This small molecule binds to this protein.
Small molecule (SMILES): Nc1ccn([C@@H]2O[C@H](CO[P](=O)(O)O[C@H]3[C@@H](O)[C@H](n4ccc(=O)[nH]c4=O)O[C@@H]3CO[P](=O)(O)O[C@H]3[C@@H](O)[C@H](n4ccc(N)nc4=O)O[C@@H]3CO[P](=O)(O)O[C@H]3[C@@H](O)[C@H](n4ccc(=O)[nH]c4=O)O[C@@H]3CO[P](=O)(O)O[C@H]3[C@@H](O)[C@H](n4cnc5c(=O)nc(N)[nH]c54)O[C@@H]3CO[P](=O)(O)O[C@H]3[C@@H](O)[C@H](n4cnc5c(N)ncnc54)O[C@@H]3CO)[C@@H](O)[C@H]2O)c(=O)n1

Binding-site contacts:
Ligand atom C1' contacts residue PRO190 of chain 4.C at 3.9 Å (hydrophobic).
Ligand atom O3' contacts residue THR124 of chain 4.C at 4.2 Å.
Ligand atom O4' contacts residue ARG180 of chain 4.C at 4.0 Å.
Ligand atom O2' contacts residue THR124 of chain 4.C at 4.1 Å.
Ligand atom C5 contacts residue ILE350 of chain 4.C at 3.6 Å (hydrophobic).
Ligand atom C6 contacts residue ILE350 of chain 4.C at 3.8 Å (hydrophobic).
Ligand atom C4 contacts residue VAL192 of chain 4.C at 3.9 Å (hydrophobic).
Ligand atom O4' contacts residue PRO190 of chain 4.C at 3.2 Å.
Ligand atom C3' contacts residue SER126 of chain 4.C at 4.3 Å.
Ligand atom N3 contacts residue ARG180 of chain 4.C at 4.0 Å.
Ligand atom C4' contacts residue SER126 of chain 4.C at 3.4 Å.
Ligand atom C4 contacts residue ILE350 of chain 4.C at 4.2 Å (hydrophobic).
Ligand atom C4' contacts residue PRO190 of chain 4.C at 4.3 Å (hydrophobic).
Ligand atom O3' contacts residue SER126 of chain 4.C at 3.3 Å.
Ligand atom C4' contacts residue THR124 of chain 4.C at 3.6 Å.
Ligand atom O2' contacts residue ARG180 of chain 4.C at 3.9 Å.
Ligand atom N7 contacts residue ILE350 of chain 4.C at 3.8 Å.
Ligand atom C5' contacts residue SER126 of chain 4.C at 3.9 Å.
Ligand atom C2 contacts residue ARG180 of chain 4.C at 3.6 Å.
Ligand atom N9 contacts residue PRO190 of chain 4.C at 4.1 Å.
Ligand atom N6 contacts residue ILE350 of chain 4.C at 4.0 Å.
Ligand atom O2' contacts residue SER126 of chain 4.C at 3.6 Å (h-bond).
Ligand atom OP1 contacts residue THR124 of chain 4.C at 3.8 Å.
Ligand atom O4' contacts residue THR124 of chain 4.C at 4.3 Å.
Ligand atom O3' contacts residue MET125 of chain 4.C at 4.3 Å.
Ligand atom C1' contacts residue ARG180 of chain 4.C at 3.7 Å.
Ligand atom O4' contacts residue SER126 of chain 4.C at 4.3 Å.
Ligand atom N1 contacts residue VAL192 of chain 4.C at 4.0 Å.
Ligand atom C5' contacts residue THR124 of chain 4.C at 3.5 Å.
Ligand atom N3 contacts residue VAL192 of chain 4.C at 3.4 Å.
Ligand atom N6 contacts residue THR349 of chain 4.C at 3.9 Å.
Ligand atom OP1 contacts residue LYS73 of chain 4.C at 4.1 Å.
Ligand atom C2 contacts residue VAL192 of chain 4.C at 3.7 Å (hydrophobic).
Ligand atom OP1 contacts residue THR124 of chain 4.C at 4.0 Å.
Ligand atom C8 contacts residue ILE350 of chain 4.C at 4.1 Å (hydrophobic).
Ligand atom C8 contacts residue PRO190 of chain 4.C at 4.2 Å (hydrophobic).
Ligand atom P contacts residue SER126 of chain 4.C at 3.7 Å.
Ligand atom O2' contacts residue MET125 of chain 4.C at 3.6 Å.
Ligand atom OP1 contacts residue SER126 of chain 4.C at 2.8 Å (h-bond).
Ligand atom O2 contacts residue GLU113 of chain 4.C at 4.2 Å.

Sequence of chain 4.C:
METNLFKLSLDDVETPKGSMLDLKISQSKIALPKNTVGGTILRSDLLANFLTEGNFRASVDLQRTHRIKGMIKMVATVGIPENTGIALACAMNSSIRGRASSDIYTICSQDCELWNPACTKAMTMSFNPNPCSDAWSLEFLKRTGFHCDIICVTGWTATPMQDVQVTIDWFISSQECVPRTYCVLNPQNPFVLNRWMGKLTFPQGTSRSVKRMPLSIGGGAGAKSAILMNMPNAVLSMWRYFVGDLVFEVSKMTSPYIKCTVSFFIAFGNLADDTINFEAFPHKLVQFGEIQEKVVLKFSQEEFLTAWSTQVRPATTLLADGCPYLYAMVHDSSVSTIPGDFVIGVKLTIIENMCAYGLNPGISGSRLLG